Binding-site contacts:
Ligand atom C1 contacts residue ASN80 of chain 1.A at 1.4 Å.
Ligand atom N2 contacts residue ASN80 of chain 1.A at 3.0 Å (h-bond).
Ligand atom C2 contacts residue ASN80 of chain 1.A at 2.5 Å.
Ligand atom O7 contacts residue ASN80 of chain 1.A at 3.6 Å.
Ligand atom C6 contacts residue SER933 of chain 1.A at 4.2 Å.
Ligand atom O5 contacts residue ASN80 of chain 1.A at 2.4 Å (h-bond).
Ligand atom C4 contacts residue ASN80 of chain 1.A at 4.3 Å.
Ligand atom C7 contacts residue ASN80 of chain 1.A at 3.5 Å.
Ligand atom C3 contacts residue ASN80 of chain 1.A at 3.8 Å.
Ligand atom N2 contacts residue VAL343 of chain 1.A at 3.9 Å.
Ligand atom C7 contacts residue VAL343 of chain 1.A at 4.0 Å (hydrophobic).
Ligand atom C5 contacts residue ASN80 of chain 1.A at 3.7 Å.
Ligand atom C8 contacts residue VAL343 of chain 1.A at 3.8 Å (hydrophobic).

Sequence of chain 1.A:
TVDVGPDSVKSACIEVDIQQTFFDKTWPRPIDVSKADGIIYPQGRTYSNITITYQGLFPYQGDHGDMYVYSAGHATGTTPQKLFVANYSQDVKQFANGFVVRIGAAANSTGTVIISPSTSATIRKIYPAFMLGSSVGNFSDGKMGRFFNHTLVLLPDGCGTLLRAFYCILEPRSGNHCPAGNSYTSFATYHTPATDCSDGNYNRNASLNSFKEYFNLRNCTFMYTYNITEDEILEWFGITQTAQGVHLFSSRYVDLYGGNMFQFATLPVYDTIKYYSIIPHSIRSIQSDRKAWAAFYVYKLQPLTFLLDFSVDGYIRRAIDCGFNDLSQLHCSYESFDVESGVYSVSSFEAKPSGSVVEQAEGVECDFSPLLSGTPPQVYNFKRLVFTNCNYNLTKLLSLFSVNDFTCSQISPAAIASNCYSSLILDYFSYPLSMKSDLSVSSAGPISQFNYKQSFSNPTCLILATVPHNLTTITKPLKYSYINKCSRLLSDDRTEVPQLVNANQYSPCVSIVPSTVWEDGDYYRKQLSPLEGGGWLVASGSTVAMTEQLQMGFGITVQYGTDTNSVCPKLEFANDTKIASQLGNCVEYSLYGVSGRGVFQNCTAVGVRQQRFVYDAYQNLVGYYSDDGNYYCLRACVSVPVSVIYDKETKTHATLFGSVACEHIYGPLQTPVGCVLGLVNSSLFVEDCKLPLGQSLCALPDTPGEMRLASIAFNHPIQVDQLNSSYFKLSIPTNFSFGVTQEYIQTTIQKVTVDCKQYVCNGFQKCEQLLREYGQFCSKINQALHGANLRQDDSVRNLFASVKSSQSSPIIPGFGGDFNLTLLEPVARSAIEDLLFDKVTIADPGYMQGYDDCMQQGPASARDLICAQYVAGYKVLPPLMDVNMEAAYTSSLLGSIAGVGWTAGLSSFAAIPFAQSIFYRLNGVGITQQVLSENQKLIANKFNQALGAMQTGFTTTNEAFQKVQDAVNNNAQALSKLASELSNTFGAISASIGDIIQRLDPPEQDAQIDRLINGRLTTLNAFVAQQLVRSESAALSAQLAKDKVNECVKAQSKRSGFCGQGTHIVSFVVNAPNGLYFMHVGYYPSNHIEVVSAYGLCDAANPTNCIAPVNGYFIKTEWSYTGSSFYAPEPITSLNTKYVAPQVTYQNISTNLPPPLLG

The small molecule below binds the protein below.
Small molecule (SMILES): CC(=O)N[C@H]1[C@H](O[C@H]2[C@H](O)[C@@H](NC(C)=O)CO[C@@H]2CO)O[C@H](CO)[C@@H](O)[C@@H]1O